Sequence of chain 1.A:
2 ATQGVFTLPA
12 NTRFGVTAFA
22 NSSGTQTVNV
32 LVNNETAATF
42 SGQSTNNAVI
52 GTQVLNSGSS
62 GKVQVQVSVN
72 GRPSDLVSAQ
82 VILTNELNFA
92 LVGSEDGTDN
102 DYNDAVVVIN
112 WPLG

This small molecule binds to this protein.
Small molecule (SMILES): CC(=O)N[C@H]1[C@H](O[C@H]2[C@@H](O)[C@@H](CO)O[C@@H](O[C@H]3[C@H](O[C@@H]4O[C@@H](C)[C@@H](O)[C@@H](O)[C@@H]4O)[C@@H](O)[C@H](O)O[C@@H]3CO)[C@@H]2O)O[C@H](CO)[C@@H](O)[C@@H]1O

Binding-site contacts:
Ligand atom C1 contacts residue SER23 of chain 1.A at 3.3 Å.
Ligand atom O2 contacts residue ASP97 of chain 1.A at 2.6 Å (salt-bridge).
Ligand atom O2 contacts residue GLU96 of chain 1.A at 3.4 Å (salt-bridge).
Ligand atom C2 contacts residue ASP97 of chain 1.A at 3.4 Å.
Ligand atom C2 contacts residue CA1 of chain 1.K at 3.8 Å.
Ligand atom C3 contacts residue ASP105 of chain 1.A at 3.7 Å.
Ligand atom C4 contacts residue GLY115 of chain 1.C at 3.4 Å.
Ligand atom O2 contacts residue ASP97 of chain 1.A at 2.8 Å (salt-bridge).
Ligand atom C2 contacts residue ASP105 of chain 1.A at 3.2 Å.
Ligand atom O4 contacts residue CA1 of chain 1.K at 2.5 Å.
Ligand atom O3 contacts residue CA1 of chain 1.J at 2.5 Å.
Ligand atom C2 contacts residue SER23 of chain 1.A at 3.6 Å.
Ligand atom O5 contacts residue SER24 of chain 1.A at 3.0 Å (h-bond).
Ligand atom O5 contacts residue SER23 of chain 1.A at 3.4 Å (h-bond).
Ligand atom O4 contacts residue SER24 of chain 1.A at 3.7 Å.
Ligand atom O4 contacts residue GLY115 of chain 1.C at 2.6 Å (h-bond).
Ligand atom C3 contacts residue CA1 of chain 1.K at 3.4 Å.
Ligand atom O3 contacts residue ASP105 of chain 1.A at 3.0 Å (salt-bridge).
Ligand atom O2 contacts residue ASP105 of chain 1.A at 3.1 Å (salt-bridge).
Ligand atom C3 contacts residue ASP100 of chain 1.A at 3.2 Å.
Ligand atom C3 contacts residue SER24 of chain 1.A at 3.7 Å.
Ligand atom O2 contacts residue GLY98 of chain 1.A at 3.9 Å.
Ligand atom C2 contacts residue ASP97 of chain 1.A at 3.8 Å.
Ligand atom O2 contacts residue CA1 of chain 1.J at 2.5 Å.
Ligand atom O3 contacts residue ASP100 of chain 1.A at 2.5 Å (salt-bridge).
Ligand atom O3 contacts residue CA1 of chain 1.K at 2.5 Å.
Ligand atom C2 contacts residue CA1 of chain 1.J at 3.3 Å.
Ligand atom O6 contacts residue THR99 of chain 1.A at 3.8 Å.
Ligand atom C6 contacts residue GLY115 of chain 1.C at 3.7 Å.
Ligand atom C4 contacts residue CA1 of chain 1.K at 3.4 Å.
Ligand atom O6 contacts residue ASP100 of chain 1.A at 3.4 Å.
Ligand atom O4 contacts residue ASN22 of chain 1.A at 3.0 Å (h-bond).
Ligand atom O3 contacts residue ASP102 of chain 1.A at 3.0 Å (salt-bridge).
Ligand atom O2 contacts residue ASP100 of chain 1.A at 3.6 Å.
Ligand atom C3 contacts residue CA1 of chain 1.J at 3.4 Å.
Ligand atom C6 contacts residue SER24 of chain 1.A at 3.6 Å.
Ligand atom O4 contacts residue ASP105 of chain 1.A at 3.8 Å.
Ligand atom C1 contacts residue ASP97 of chain 1.A at 3.5 Å.
Ligand atom C6 contacts residue ASP100 of chain 1.A at 3.6 Å.
Ligand atom O4 contacts residue SER23 of chain 1.A at 3.4 Å.

Sequence of chain 1.C:
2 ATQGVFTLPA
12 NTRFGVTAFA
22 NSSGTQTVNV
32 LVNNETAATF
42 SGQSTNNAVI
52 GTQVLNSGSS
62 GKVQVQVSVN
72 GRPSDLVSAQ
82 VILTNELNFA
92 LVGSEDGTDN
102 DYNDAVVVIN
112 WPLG